The protein below binds the small molecule below.
Small molecule (SMILES): CC(=O)N[C@H]1[C@H]([C@H](O)[C@H](O)CO)O[C@@](O)(C(=O)O)C[C@@H]1O

Sequence of chain 22.A:
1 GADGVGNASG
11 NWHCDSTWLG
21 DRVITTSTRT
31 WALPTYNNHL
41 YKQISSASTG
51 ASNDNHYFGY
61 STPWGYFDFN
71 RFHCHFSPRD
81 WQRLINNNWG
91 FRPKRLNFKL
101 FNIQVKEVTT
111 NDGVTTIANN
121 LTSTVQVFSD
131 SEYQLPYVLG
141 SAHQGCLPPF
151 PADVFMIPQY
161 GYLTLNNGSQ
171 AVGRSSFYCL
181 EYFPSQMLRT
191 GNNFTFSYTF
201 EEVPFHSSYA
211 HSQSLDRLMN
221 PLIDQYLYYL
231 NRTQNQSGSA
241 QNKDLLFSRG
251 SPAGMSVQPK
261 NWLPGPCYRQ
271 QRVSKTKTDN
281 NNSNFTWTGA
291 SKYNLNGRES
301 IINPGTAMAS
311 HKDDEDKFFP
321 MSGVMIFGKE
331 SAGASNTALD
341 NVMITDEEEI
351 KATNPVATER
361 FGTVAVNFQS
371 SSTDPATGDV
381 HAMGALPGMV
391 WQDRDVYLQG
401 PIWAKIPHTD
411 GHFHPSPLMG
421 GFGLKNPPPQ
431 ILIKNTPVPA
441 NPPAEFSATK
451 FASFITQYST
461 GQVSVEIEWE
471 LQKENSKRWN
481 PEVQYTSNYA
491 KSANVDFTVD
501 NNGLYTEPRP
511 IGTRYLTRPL

Binding-site contacts:
Ligand atom C3 contacts residue THR286 of chain 42.A at 3.5 Å.
Ligand atom O2 contacts residue THR286 of chain 42.A at 4.0 Å.
Ligand atom O1A contacts residue ASN231 of chain 22.A at 2.7 Å (h-bond).
Ligand atom O4 contacts residue ASN231 of chain 22.A at 4.2 Å.
Ligand atom C3 contacts residue TRP287 of chain 42.A at 4.1 Å (hydrophobic).
Ligand atom C4 contacts residue VAL257 of chain 22.A at 4.4 Å (hydrophobic).
Ligand atom C1 contacts residue ASN231 of chain 22.A at 3.6 Å.
Ligand atom O4 contacts residue TRP287 of chain 42.A at 4.1 Å.
Ligand atom O10 contacts residue SER256 of chain 22.A at 3.5 Å (h-bond).
Ligand atom O4 contacts residue VAL257 of chain 22.A at 3.1 Å.
Ligand atom C10 contacts residue SER256 of chain 22.A at 4.2 Å.
Ligand atom C2 contacts residue ASN231 of chain 22.A at 4.0 Å.
Ligand atom O2 contacts residue ASN284 of chain 42.A at 3.0 Å (h-bond).
Ligand atom O1B contacts residue ASN284 of chain 42.A at 3.7 Å.
Ligand atom C11 contacts residue GLY254 of chain 22.A at 3.6 Å.
Ligand atom C11 contacts residue ALA253 of chain 22.A at 3.6 Å (hydrophobic).
Ligand atom O2 contacts residue TRP287 of chain 42.A at 4.5 Å.
Ligand atom C2 contacts residue ASN284 of chain 42.A at 3.9 Å.
Ligand atom O2 contacts residue ASN231 of chain 22.A at 4.2 Å.
Ligand atom C5 contacts residue ASN231 of chain 22.A at 4.5 Å.
Ligand atom C1 contacts residue ARG232 of chain 22.A at 3.6 Å.
Ligand atom C11 contacts residue ASN55 of chain 42.A at 3.2 Å.
Ligand atom O1B contacts residue ASN231 of chain 22.A at 4.3 Å.
Ligand atom O1A contacts residue ASN284 of chain 42.A at 4.5 Å.
Ligand atom O10 contacts residue ASN55 of chain 42.A at 3.4 Å (h-bond).
Ligand atom O1A contacts residue THR286 of chain 42.A at 4.2 Å.
Ligand atom C1 contacts residue ASN284 of chain 42.A at 3.8 Å.
Ligand atom C4 contacts residue ASN231 of chain 22.A at 3.5 Å.
Ligand atom C10 contacts residue ASN55 of chain 42.A at 3.8 Å.
Ligand atom C2 contacts residue THR286 of chain 42.A at 4.2 Å.
Ligand atom O1B contacts residue ARG232 of chain 22.A at 2.5 Å (salt-bridge).
Ligand atom O1A contacts residue ARG232 of chain 22.A at 3.5 Å.
Ligand atom O10 contacts residue SER52 of chain 42.A at 4.4 Å.
Ligand atom C3 contacts residue ASN231 of chain 22.A at 3.9 Å.
Ligand atom O2 contacts residue ARG232 of chain 22.A at 4.5 Å.
Ligand atom C11 contacts residue SER256 of chain 22.A at 4.3 Å.

Sequence of chain 42.A:
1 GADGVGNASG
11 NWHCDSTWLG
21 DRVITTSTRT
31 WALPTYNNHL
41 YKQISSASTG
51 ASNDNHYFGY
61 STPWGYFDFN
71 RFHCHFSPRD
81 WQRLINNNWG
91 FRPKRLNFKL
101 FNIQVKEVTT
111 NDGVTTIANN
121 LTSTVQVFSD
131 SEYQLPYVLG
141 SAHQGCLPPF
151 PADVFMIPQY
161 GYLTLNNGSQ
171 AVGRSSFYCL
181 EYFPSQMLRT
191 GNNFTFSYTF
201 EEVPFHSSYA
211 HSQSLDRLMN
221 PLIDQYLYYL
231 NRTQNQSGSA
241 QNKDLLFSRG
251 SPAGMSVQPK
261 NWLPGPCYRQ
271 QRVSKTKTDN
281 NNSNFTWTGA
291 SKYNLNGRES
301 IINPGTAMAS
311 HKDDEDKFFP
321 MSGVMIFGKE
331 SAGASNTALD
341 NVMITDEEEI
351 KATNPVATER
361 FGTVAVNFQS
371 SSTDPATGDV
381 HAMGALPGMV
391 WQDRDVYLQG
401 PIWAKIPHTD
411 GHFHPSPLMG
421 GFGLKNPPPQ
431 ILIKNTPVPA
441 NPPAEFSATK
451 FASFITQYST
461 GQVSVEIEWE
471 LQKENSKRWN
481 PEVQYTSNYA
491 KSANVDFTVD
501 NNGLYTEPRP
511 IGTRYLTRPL